Binding-site contacts:
Ligand atom C5 contacts residue LDT1 of chain 1.D at 0.3 Å.
Ligand atom C16 contacts residue LDT1 of chain 1.D at 0.3 Å.
Ligand atom C2I contacts residue NDP1 of chain 1.C at 3.1 Å.
Ligand atom N4 contacts residue LDT1 of chain 1.D at 0.6 Å.
Ligand atom C13 contacts residue TRP21 of chain 1.A at 3.4 Å (hydrophobic).
Ligand atom C2I contacts residue LDT1 of chain 1.D at 1.2 Å.
Ligand atom O3I contacts residue NDP1 of chain 1.C at 2.9 Å.
Ligand atom O6I contacts residue TRP112 of chain 1.A at 2.5 Å (h-bond).
Ligand atom O3I contacts residue TRP21 of chain 1.A at 3.5 Å.
Ligand atom C2I contacts residue TYR49 of chain 1.A at 3.2 Å (hydrophobic).
Ligand atom N21 contacts residue LDT1 of chain 1.D at 1.9 Å.
Ligand atom C8I contacts residue CYS299 of chain 1.A at 3.5 Å (hydrophobic).
Ligand atom O20 contacts residue LDT1 of chain 1.D at 1.5 Å.
Ligand atom C5 contacts residue TRP112 of chain 1.A at 3.4 Å (hydrophobic).
Ligand atom F17 contacts residue VAL48 of chain 1.A at 3.2 Å.
Ligand atom C13 contacts residue LDT1 of chain 1.D at 0.4 Å.
Ligand atom N4 contacts residue NDP1 of chain 1.C at 3.2 Å (h-bond).
Ligand atom O3I contacts residue TYR49 of chain 1.A at 2.4 Å (h-bond).
Ligand atom N1I contacts residue LDT1 of chain 1.D at 0.2 Å.
Ligand atom O3I contacts residue LDT1 of chain 1.D at 1.8 Å (h-bond).
Ligand atom N21 contacts residue ALA300 of chain 1.A at 3.1 Å (h-bond).
Ligand atom O20 contacts residue CYS299 of chain 1.A at 3.2 Å.
Ligand atom C8I contacts residue LDT1 of chain 1.D at 1.6 Å.
Ligand atom O6I contacts residue LDT1 of chain 1.D at 1.0 Å (h-bond).
Ligand atom C14 contacts residue LDT1 of chain 1.D at 0.3 Å.
Ligand atom C15 contacts residue LDT1 of chain 1.D at 0.4 Å.
Ligand atom C11 contacts residue LDT1 of chain 1.D at 0.3 Å.
Ligand atom C19 contacts residue LDT1 of chain 1.D at 0.9 Å.
Ligand atom N1I contacts residue TRP21 of chain 1.A at 3.5 Å.
Ligand atom C12 contacts residue LDT1 of chain 1.D at 0.4 Å.
Ligand atom N1I contacts residue NDP1 of chain 1.C at 3.5 Å.
Ligand atom O20 contacts residue ALA300 of chain 1.A at 3.1 Å (h-bond).
Ligand atom O6I contacts residue HIS111 of chain 1.A at 3.5 Å (h-bond).
Ligand atom C5 contacts residue HIS111 of chain 1.A at 3.4 Å.
Ligand atom F17 contacts residue LDT1 of chain 1.D at 0.3 Å.
Ligand atom O6I contacts residue TRP80 of chain 1.A at 3.6 Å.
Ligand atom N4 contacts residue HIS111 of chain 1.A at 2.7 Å (h-bond).
Ligand atom C9 contacts residue LDT1 of chain 1.D at 0.4 Å.
Ligand atom C7I contacts residue LDT1 of chain 1.D at 0.9 Å.
Ligand atom O10 contacts residue LDT1 of chain 1.D at 0.2 Å.

Sequence of chain 1.A:
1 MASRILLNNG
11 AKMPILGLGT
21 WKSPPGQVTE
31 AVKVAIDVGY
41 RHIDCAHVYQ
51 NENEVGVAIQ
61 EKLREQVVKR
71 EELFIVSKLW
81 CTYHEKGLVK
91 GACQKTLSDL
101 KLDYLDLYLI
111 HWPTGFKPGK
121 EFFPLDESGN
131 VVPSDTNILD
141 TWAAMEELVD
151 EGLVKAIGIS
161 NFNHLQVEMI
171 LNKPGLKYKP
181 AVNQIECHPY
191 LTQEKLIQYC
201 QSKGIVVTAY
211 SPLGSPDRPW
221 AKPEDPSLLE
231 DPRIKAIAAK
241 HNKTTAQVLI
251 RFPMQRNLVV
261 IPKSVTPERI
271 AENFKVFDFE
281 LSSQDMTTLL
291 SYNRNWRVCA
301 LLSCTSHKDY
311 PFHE

This protein binds this small molecule.
Small molecule (SMILES): NC(=O)[C@@H]1C[C@]2(NC(=O)NC2=O)c2cc(F)ccc2O1